Binding-site contacts:
Ligand atom O7 contacts residue SER402 of chain 1.J at 3.4 Å (h-bond).
Ligand atom C7 contacts residue ASN528 of chain 1.J at 3.9 Å.
Ligand atom C4 contacts residue ASN528 of chain 1.J at 4.2 Å.
Ligand atom N2 contacts residue ASN528 of chain 1.J at 2.9 Å (h-bond).
Ligand atom C1 contacts residue ASN528 of chain 1.J at 1.4 Å.
Ligand atom C8 contacts residue PHE296 of chain 1.J at 3.7 Å (hydrophobic).
Ligand atom C2 contacts residue ASN528 of chain 1.J at 2.5 Å.
Ligand atom N2 contacts residue SER527 of chain 1.J at 4.5 Å.
Ligand atom C7 contacts residue SER527 of chain 1.J at 3.9 Å.
Ligand atom O7 contacts residue ASN528 of chain 1.J at 4.4 Å.
Ligand atom C3 contacts residue ASN528 of chain 1.J at 3.8 Å.
Ligand atom O7 contacts residue SER527 of chain 1.J at 3.9 Å.
Ligand atom C8 contacts residue SER527 of chain 1.J at 4.0 Å.
Ligand atom C8 contacts residue SER299 of chain 1.J at 3.4 Å.
Ligand atom O5 contacts residue ASN528 of chain 1.J at 2.4 Å (h-bond).
Ligand atom C5 contacts residue ASN528 of chain 1.J at 3.7 Å.

Sequence of chain 1.J:
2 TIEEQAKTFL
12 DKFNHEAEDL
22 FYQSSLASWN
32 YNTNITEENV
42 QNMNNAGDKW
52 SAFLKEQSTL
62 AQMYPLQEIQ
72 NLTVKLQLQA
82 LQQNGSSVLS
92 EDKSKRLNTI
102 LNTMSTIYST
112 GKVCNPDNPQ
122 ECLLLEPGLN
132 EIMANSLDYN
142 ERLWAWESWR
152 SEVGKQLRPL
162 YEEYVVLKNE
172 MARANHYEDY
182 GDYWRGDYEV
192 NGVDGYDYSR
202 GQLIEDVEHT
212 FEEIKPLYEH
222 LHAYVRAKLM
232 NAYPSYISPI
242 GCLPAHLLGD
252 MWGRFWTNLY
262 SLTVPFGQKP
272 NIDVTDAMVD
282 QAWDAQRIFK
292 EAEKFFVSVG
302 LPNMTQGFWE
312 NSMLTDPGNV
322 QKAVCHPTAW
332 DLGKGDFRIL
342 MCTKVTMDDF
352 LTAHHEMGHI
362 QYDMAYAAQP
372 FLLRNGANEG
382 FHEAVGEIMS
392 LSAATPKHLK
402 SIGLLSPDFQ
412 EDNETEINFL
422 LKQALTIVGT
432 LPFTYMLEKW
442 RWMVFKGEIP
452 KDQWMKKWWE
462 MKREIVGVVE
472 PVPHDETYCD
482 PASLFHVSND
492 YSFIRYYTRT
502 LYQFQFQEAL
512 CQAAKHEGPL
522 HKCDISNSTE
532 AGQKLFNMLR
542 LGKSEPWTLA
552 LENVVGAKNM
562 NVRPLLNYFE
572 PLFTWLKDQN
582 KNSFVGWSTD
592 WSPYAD

A small-molecule ligand and the protein it binds are described below.
Small molecule (SMILES): CC(=O)N[C@@H]1[C@@H](O)[C@H](O)[C@@H](CO)O[C@H]1O